Sequence of chain 1.A:
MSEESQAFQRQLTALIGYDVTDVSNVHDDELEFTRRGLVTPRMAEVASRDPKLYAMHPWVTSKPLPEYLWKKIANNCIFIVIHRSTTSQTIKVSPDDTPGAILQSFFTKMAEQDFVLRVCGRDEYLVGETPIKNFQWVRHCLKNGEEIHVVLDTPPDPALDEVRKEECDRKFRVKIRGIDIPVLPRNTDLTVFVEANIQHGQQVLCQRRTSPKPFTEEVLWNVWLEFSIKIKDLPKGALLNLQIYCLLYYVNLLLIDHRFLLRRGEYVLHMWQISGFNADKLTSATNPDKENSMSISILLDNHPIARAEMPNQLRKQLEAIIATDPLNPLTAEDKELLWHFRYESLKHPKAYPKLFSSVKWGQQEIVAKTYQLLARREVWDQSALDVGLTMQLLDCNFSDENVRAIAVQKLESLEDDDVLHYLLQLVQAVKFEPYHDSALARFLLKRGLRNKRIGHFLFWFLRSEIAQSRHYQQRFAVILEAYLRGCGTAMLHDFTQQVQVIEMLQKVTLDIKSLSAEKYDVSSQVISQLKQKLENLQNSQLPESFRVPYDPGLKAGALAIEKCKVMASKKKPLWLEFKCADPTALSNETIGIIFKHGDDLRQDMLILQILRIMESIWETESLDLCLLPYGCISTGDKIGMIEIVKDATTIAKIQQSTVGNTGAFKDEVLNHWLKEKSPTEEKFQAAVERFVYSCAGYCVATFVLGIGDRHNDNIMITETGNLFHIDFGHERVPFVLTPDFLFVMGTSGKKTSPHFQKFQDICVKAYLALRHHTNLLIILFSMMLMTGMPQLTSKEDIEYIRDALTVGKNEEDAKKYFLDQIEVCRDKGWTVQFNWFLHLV

A small-molecule ligand and the protein it binds are described below.
Small molecule (SMILES): CS(=O)(=O)N1CCN(Cc2cc3nc(-c4ccc(N)nc4)nc(N4CCOCC4)c3s2)CC1

Binding-site contacts:
Ligand atom O3 contacts residue VAL661 of chain 1.A at 3.8 Å.
Ligand atom C7 contacts residue THR745 of chain 1.A at 3.5 Å.
Ligand atom N7 contacts residue ASP699 of chain 1.A at 3.2 Å (salt-bridge).
Ligand atom O1 contacts residue ILE739 of chain 1.A at 3.5 Å.
Ligand atom C14 contacts residue VAL740 of chain 1.A at 3.7 Å (hydrophobic).
Ligand atom N2 contacts residue ILE821 of chain 1.A at 3.8 Å.
Ligand atom C13 contacts residue GLU738 of chain 1.A at 3.6 Å.
Ligand atom N6 contacts residue ASP694 of chain 1.A at 3.8 Å.
Ligand atom O1 contacts residue VAL740 of chain 1.A at 2.7 Å (h-bond).
Ligand atom N6 contacts residue LYS691 of chain 1.A at 3.9 Å.
Ligand atom N2 contacts residue ILE689 of chain 1.A at 3.9 Å.
Ligand atom C4 contacts residue ILE821 of chain 1.A at 3.9 Å (hydrophobic).
Ligand atom C15 contacts residue MET811 of chain 1.A at 3.9 Å (hydrophobic).
Ligand atom O2 contacts residue LYS660 of chain 1.A at 2.9 Å.
Ligand atom C19 contacts residue TYR725 of chain 1.A at 3.8 Å (hydrophobic).
Ligand atom N7 contacts residue ASP822 of chain 1.A at 2.6 Å (salt-bridge).
Ligand atom C20 contacts residue TYR725 of chain 1.A at 3.8 Å (hydrophobic).
Ligand atom N7 contacts residue LEU696 of chain 1.A at 3.6 Å.
Ligand atom C3 contacts residue ILE821 of chain 1.A at 3.6 Å (hydrophobic).
Ligand atom C18 contacts residue ILE737 of chain 1.A at 3.7 Å (hydrophobic).
Ligand atom N4 contacts residue MET811 of chain 1.A at 3.7 Å.
Ligand atom O3 contacts residue MET662 of chain 1.A at 3.2 Å.
Ligand atom C1 contacts residue ILE821 of chain 1.A at 3.5 Å (hydrophobic).
Ligand atom C20 contacts residue ASP822 of chain 1.A at 3.8 Å.
Ligand atom C20 contacts residue ILE737 of chain 1.A at 3.4 Å (hydrophobic).
Ligand atom C15 contacts residue VAL740 of chain 1.A at 3.5 Å (hydrophobic).
Ligand atom C17 contacts residue ASP822 of chain 1.A at 3.9 Å.
Ligand atom O1 contacts residue GLU738 of chain 1.A at 3.6 Å.
Ligand atom C18 contacts residue ASP822 of chain 1.A at 2.8 Å.
Ligand atom N5 contacts residue MET662 of chain 1.A at 3.7 Å.
Ligand atom N6 contacts residue ASP822 of chain 1.A at 2.9 Å (salt-bridge).
Ligand atom C16 contacts residue ILE689 of chain 1.A at 3.9 Å (hydrophobic).
Ligand atom C2 contacts residue ILE689 of chain 1.A at 3.8 Å (hydrophobic).
Ligand atom N1 contacts residue ILE821 of chain 1.A at 3.4 Å.
Ligand atom C19 contacts residue ILE737 of chain 1.A at 3.8 Å (hydrophobic).
Ligand atom S1 contacts residue MET811 of chain 1.A at 3.3 Å.
Ligand atom C19 contacts residue ILE821 of chain 1.A at 3.9 Å (hydrophobic).
Ligand atom N7 contacts residue ASP694 of chain 1.A at 3.6 Å (salt-bridge).
Ligand atom C14 contacts residue GLU738 of chain 1.A at 3.4 Å.
Ligand atom O3 contacts residue ALA663 of chain 1.A at 3.3 Å (h-bond).